A small-molecule ligand and the protein it binds are described below.
Small molecule (SMILES): O=c1[nH]cnc2nc[nH]c12

Binding-site contacts:
Ligand atom C8 contacts residue ALA121 of chain 2.A at 3.9 Å (hydrophobic).
Ligand atom C2 contacts residue TYR188 of chain 2.A at 3.8 Å (hydrophobic).
Ligand atom N1 contacts residue VAL205 of chain 2.A at 3.8 Å.
Ligand atom N3 contacts residue MET207 of chain 2.A at 3.4 Å.
Ligand atom C6 contacts residue GLY122 of chain 2.A at 3.7 Å.
Ligand atom N9 contacts residue ALA120 of chain 2.A at 3.7 Å.
Ligand atom C8 contacts residue THR230 of chain 2.A at 3.5 Å.
Ligand atom C2 contacts residue MET207 of chain 2.A at 3.6 Å (hydrophobic).
Ligand atom C8 contacts residue GLY122 of chain 2.A at 4.1 Å.
Ligand atom C6 contacts residue TYR188 of chain 2.A at 3.9 Å (hydrophobic).
Ligand atom C5 contacts residue VAL205 of chain 2.A at 3.8 Å (hydrophobic).
Ligand atom C4 contacts residue TYR188 of chain 2.A at 3.8 Å (hydrophobic).
Ligand atom C8 contacts residue VAL246 of chain 2.A at 3.9 Å (hydrophobic).
Ligand atom N3 contacts residue GLY206 of chain 2.A at 3.5 Å.
Ligand atom N7 contacts residue ALA121 of chain 2.A at 3.6 Å.
Ligand atom N7 contacts residue ASN231 of chain 2.A at 2.9 Å (h-bond).
Ligand atom N1 contacts residue GLU189 of chain 2.A at 2.6 Å (salt-bridge).
Ligand atom C2 contacts residue GLU189 of chain 2.A at 3.1 Å.
Ligand atom C6 contacts residue VAL205 of chain 2.A at 3.8 Å (hydrophobic).
Ligand atom C8 contacts residue ALA120 of chain 2.A at 3.8 Å (hydrophobic).
Ligand atom C2 contacts residue GLY206 of chain 2.A at 3.9 Å.
Ligand atom O6 contacts residue GLU189 of chain 2.A at 3.8 Å.
Ligand atom N3 contacts residue TYR188 of chain 2.A at 4.0 Å.
Ligand atom C6 contacts residue GLU189 of chain 2.A at 3.7 Å.
Ligand atom C5 contacts residue TYR188 of chain 2.A at 3.9 Å (hydrophobic).
Ligand atom C4 contacts residue GLY206 of chain 2.A at 4.1 Å.
Ligand atom O6 contacts residue VAL205 of chain 2.A at 3.9 Å.
Ligand atom N7 contacts residue GLY122 of chain 2.A at 3.4 Å (h-bond).
Ligand atom C8 contacts residue ASN231 of chain 2.A at 3.7 Å.
Ligand atom C4 contacts residue VAL205 of chain 2.A at 3.9 Å (hydrophobic).
Ligand atom N7 contacts residue THR230 of chain 2.A at 3.6 Å.
Ligand atom O6 contacts residue LEU241 of chain 2.A at 3.5 Å.
Ligand atom O6 contacts residue GLY122 of chain 2.A at 3.4 Å.
Ligand atom N3 contacts residue VAL205 of chain 2.A at 4.0 Å.
Ligand atom O6 contacts residue ASN231 of chain 2.A at 3.0 Å (h-bond).
Ligand atom N1 contacts residue TYR188 of chain 2.A at 3.8 Å.
Ligand atom C5 contacts residue GLY122 of chain 2.A at 3.5 Å.
Ligand atom C2 contacts residue VAL205 of chain 2.A at 4.0 Å (hydrophobic).
Ligand atom C6 contacts residue ASN231 of chain 2.A at 4.0 Å.
Ligand atom C5 contacts residue ASN231 of chain 2.A at 3.9 Å.

Sequence of chain 2.A:
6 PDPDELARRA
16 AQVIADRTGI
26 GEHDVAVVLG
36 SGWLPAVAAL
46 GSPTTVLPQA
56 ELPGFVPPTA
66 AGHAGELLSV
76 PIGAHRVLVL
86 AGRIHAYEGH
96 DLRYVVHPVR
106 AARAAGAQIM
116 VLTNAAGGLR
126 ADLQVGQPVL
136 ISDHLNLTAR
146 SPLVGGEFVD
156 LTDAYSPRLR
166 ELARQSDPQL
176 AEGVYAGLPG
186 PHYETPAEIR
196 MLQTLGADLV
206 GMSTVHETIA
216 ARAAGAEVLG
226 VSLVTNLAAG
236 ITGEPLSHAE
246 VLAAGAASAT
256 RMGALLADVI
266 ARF